Sequence of chain 1.A:
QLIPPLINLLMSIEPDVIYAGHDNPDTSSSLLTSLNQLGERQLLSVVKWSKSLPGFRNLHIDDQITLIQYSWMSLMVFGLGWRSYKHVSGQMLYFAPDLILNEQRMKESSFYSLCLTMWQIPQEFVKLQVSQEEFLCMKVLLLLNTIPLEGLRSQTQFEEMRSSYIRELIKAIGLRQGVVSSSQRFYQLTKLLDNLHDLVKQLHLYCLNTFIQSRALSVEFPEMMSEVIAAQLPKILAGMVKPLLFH

Binding-site contacts:
Ligand atom C3 contacts residue GLN50 of chain 1.A at 3.5 Å.
Ligand atom C18 contacts residue MET81 of chain 1.A at 3.9 Å (hydrophobic).
Ligand atom C19 contacts residue CYS216 of chain 1.A at 3.7 Å (hydrophobic).
Ligand atom C21 contacts residue TYR215 of chain 1.A at 3.9 Å (hydrophobic).
Ligand atom C11 contacts residue LEU43 of chain 1.A at 3.2 Å (hydrophobic).
Ligand atom C19 contacts residue ASN44 of chain 1.A at 3.6 Å.
Ligand atom O3 contacts residue ARG91 of chain 1.A at 2.7 Å (salt-bridge).
Ligand atom C12 contacts residue ASN44 of chain 1.A at 3.7 Å.
Ligand atom C6 contacts residue MET84 of chain 1.A at 3.9 Å (hydrophobic).
Ligand atom C1 contacts residue LEU43 of chain 1.A at 3.4 Å (hydrophobic).
Ligand atom C16 contacts residue CYS216 of chain 1.A at 3.8 Å (hydrophobic).
Ligand atom O17 contacts residue CYS216 of chain 1.A at 3.6 Å.
Ligand atom O3 contacts residue PHE103 of chain 1.A at 3.9 Å.
Ligand atom C16 contacts residue TYR215 of chain 1.A at 3.7 Å (hydrophobic).
Ligand atom C3 contacts residue PHE103 of chain 1.A at 3.8 Å (hydrophobic).
Ligand atom C2 contacts residue GLN50 of chain 1.A at 3.4 Å.
Ligand atom C16 contacts residue LEU212 of chain 1.A at 3.5 Å (hydrophobic).
Ligand atom C3 contacts residue ARG91 of chain 1.A at 3.9 Å.
Ligand atom C21 contacts residue LEU40 of chain 1.A at 3.0 Å (hydrophobic).
Ligand atom C16 contacts residue LEU122 of chain 1.A at 3.9 Å (hydrophobic).
Ligand atom C15 contacts residue MET81 of chain 1.A at 3.9 Å (hydrophobic).
Ligand atom C2 contacts residue LEU46 of chain 1.A at 3.4 Å (hydrophobic).
Ligand atom C3 contacts residue MET84 of chain 1.A at 3.9 Å (hydrophobic).
Ligand atom C20 contacts residue LEU40 of chain 1.A at 4.0 Å (hydrophobic).
Ligand atom C15 contacts residue LEU212 of chain 1.A at 3.9 Å (hydrophobic).
Ligand atom C21 contacts residue LEU43 of chain 1.A at 3.8 Å (hydrophobic).
Ligand atom C1 contacts residue GLY47 of chain 1.A at 4.0 Å.
Ligand atom C7 contacts residue MET126 of chain 1.A at 3.9 Å (hydrophobic).
Ligand atom O17 contacts residue TYR215 of chain 1.A at 4.0 Å.
Ligand atom C6 contacts residue VAL85 of chain 1.A at 4.0 Å (hydrophobic).
Ligand atom C5 contacts residue MET84 of chain 1.A at 3.7 Å (hydrophobic).
Ligand atom C4 contacts residue PHE103 of chain 1.A at 3.9 Å (hydrophobic).
Ligand atom C4 contacts residue MET84 of chain 1.A at 3.2 Å (hydrophobic).
Ligand atom C18 contacts residue CYS216 of chain 1.A at 3.9 Å (hydrophobic).
Ligand atom C1 contacts residue LEU46 of chain 1.A at 3.9 Å (hydrophobic).
Ligand atom O3 contacts residue GLN50 of chain 1.A at 3.0 Å (h-bond).
Ligand atom C20 contacts residue TYR215 of chain 1.A at 3.8 Å (hydrophobic).
Ligand atom O3 contacts residue MET84 of chain 1.A at 3.8 Å.
Ligand atom C12 contacts residue LEU43 of chain 1.A at 3.9 Å (hydrophobic).
Ligand atom C19 contacts residue PHE230 of chain 1.A at 4.0 Å (hydrophobic).

This protein binds this small molecule.
Small molecule (SMILES): C#C[C@]1(O)CC[C@H]2[C@@H]3CCC4=CC(=O)CC[C@@H]4[C@H]3CC[C@@]21CC